Sequence of chain 2.A:
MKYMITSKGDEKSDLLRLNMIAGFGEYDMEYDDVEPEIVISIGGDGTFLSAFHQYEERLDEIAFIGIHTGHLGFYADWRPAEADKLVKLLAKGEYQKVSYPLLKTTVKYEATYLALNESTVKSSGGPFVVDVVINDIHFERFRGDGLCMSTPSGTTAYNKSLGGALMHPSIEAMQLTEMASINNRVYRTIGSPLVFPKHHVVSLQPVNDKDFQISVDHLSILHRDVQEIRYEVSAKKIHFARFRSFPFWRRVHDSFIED

Sequence of chain 3.A:
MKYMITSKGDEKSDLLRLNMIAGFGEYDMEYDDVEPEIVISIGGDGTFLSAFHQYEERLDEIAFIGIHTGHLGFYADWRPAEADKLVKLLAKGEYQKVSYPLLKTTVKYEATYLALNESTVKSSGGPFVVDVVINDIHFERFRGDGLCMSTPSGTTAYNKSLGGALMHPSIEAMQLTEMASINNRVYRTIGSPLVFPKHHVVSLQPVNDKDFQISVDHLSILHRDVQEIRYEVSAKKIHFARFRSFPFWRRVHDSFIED

Binding-site contacts:
Ligand atom OAG contacts residue ASN122 of chain 3.A at 3.5 Å (h-bond).
Ligand atom C2' contacts residue ASP45 of chain 3.A at 3.6 Å.
Ligand atom N3 contacts residue TYR163 of chain 3.A at 3.5 Å.
Ligand atom OAG contacts residue ALA162 of chain 3.A at 3.3 Å.
Ligand atom CAZ contacts residue ALA162 of chain 3.A at 3.4 Å (hydrophobic).
Ligand atom CBH contacts residue GLU123 of chain 3.A at 3.4 Å.
Ligand atom OAF contacts residue GLU123 of chain 3.A at 2.7 Å (salt-bridge).
Ligand atom NAC contacts residue ASN122 of chain 3.A at 3.1 Å (h-bond).
Ligand atom OAG contacts residue GLU123 of chain 3.A at 2.8 Å (salt-bridge).
Ligand atom C2 contacts residue SER166 of chain 3.A at 3.2 Å.
Ligand atom CAJ contacts residue ASP45 of chain 3.A at 3.5 Å.
Ligand atom NAV contacts residue ASN122 of chain 3.A at 3.0 Å (h-bond).
Ligand atom NAC contacts residue ALA162 of chain 3.A at 3.6 Å.
Ligand atom NAR contacts residue PHE74 of chain 3.A at 3.4 Å.
Ligand atom N6 contacts residue ALA185 of chain 2.A at 3.1 Å (h-bond).
Ligand atom OAG contacts residue TYR163 of chain 3.A at 3.3 Å (h-bond).
Ligand atom CBE contacts residue ASP45 of chain 3.A at 3.5 Å.
Ligand atom O2' contacts residue LEU72 of chain 3.A at 3.5 Å.
Ligand atom N1 contacts residue SER166 of chain 3.A at 3.2 Å (h-bond).
Ligand atom O2' contacts residue ASP45 of chain 3.A at 2.8 Å (salt-bridge).
Ligand atom CBC contacts residue ALA162 of chain 3.A at 3.5 Å (hydrophobic).
Ligand atom C2 contacts residue ILE187 of chain 2.A at 3.5 Å (hydrophobic).
Ligand atom N6 contacts residue ASP150 of chain 2.A at 3.0 Å (salt-bridge).
Ligand atom N1 contacts residue ALA185 of chain 2.A at 3.6 Å.
Ligand atom O3' contacts residue ASN189 of chain 2.A at 3.5 Å (h-bond).
Ligand atom C5' contacts residue ILE187 of chain 2.A at 3.6 Å (hydrophobic).
Ligand atom CBA contacts residue ASP45 of chain 3.A at 3.6 Å.
Ligand atom O3' contacts residue LEU72 of chain 3.A at 3.3 Å.
Ligand atom NAC contacts residue TYR75 of chain 3.A at 3.6 Å.
Ligand atom CAL contacts residue PHE74 of chain 3.A at 3.5 Å (hydrophobic).
Ligand atom C6 contacts residue TYR163 of chain 3.A at 3.5 Å (hydrophobic).
Ligand atom N6 contacts residue TYR163 of chain 3.A at 3.5 Å.
Ligand atom CAL contacts residue THR161 of chain 3.A at 3.2 Å.
Ligand atom NBP contacts residue ASP45 of chain 3.A at 3.4 Å (salt-bridge).
Ligand atom CBG contacts residue GLU123 of chain 3.A at 3.3 Å.
Ligand atom NAR contacts residue THR161 of chain 3.A at 2.7 Å (h-bond).
Ligand atom CAZ contacts residue THR161 of chain 3.A at 3.6 Å.
Ligand atom N1 contacts residue ILE187 of chain 2.A at 3.3 Å.
Ligand atom NAC contacts residue SER158 of chain 3.A at 3.2 Å (h-bond).
Ligand atom OAF contacts residue ASN122 of chain 3.A at 3.2 Å (h-bond).

The protein below binds the small molecule below.
Small molecule (SMILES): CN(CC#Cc1nc2c(N)ncnc2n1[C@@H]1O[C@H](CO)[C@@H](O)[C@H]1O)C[C@H]1O[C@@H](n2cnc3c(N)ncnc32)[C@H](O)[C@@H]1O